A protein and the small-molecule ligand that binds it are described below.
Small molecule (SMILES): CC(=O)N[C@@H]1[C@@H](O)[C@H](O)[C@@H](CO)O[C@H]1O

Sequence of chain 1.C:
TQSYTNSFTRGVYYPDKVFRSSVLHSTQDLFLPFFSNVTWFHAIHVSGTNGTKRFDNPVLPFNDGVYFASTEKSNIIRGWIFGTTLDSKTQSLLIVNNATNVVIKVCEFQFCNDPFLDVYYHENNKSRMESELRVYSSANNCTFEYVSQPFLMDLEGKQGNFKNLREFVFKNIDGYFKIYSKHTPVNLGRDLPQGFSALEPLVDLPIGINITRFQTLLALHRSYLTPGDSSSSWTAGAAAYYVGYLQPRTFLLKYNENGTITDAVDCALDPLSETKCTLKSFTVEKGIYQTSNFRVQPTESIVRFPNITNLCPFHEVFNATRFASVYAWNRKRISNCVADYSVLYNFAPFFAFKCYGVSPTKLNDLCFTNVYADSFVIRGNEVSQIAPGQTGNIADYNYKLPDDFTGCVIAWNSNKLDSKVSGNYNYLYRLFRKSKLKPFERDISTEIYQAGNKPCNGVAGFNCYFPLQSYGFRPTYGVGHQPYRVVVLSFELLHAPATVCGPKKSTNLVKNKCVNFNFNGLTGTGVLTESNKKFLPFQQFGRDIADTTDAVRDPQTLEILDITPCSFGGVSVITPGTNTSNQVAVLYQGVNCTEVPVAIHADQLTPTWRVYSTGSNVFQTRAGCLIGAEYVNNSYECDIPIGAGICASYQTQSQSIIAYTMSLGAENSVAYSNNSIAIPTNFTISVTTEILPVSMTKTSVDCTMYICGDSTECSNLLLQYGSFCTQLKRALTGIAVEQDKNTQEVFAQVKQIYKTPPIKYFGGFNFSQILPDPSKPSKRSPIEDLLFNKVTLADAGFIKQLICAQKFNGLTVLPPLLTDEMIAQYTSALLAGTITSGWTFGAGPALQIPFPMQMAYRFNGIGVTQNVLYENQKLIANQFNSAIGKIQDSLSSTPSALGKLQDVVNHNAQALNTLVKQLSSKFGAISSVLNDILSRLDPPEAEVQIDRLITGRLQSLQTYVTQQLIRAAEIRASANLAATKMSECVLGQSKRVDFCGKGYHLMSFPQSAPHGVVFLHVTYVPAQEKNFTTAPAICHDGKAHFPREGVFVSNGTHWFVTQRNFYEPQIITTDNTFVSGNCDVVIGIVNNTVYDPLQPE

Binding-site contacts:
Ligand atom C7 contacts residue ASN162 of chain 1.A at 3.8 Å.
Ligand atom C3 contacts residue ASN162 of chain 1.A at 3.8 Å.
Ligand atom O7 contacts residue ASN162 of chain 1.A at 4.3 Å.
Ligand atom C5 contacts residue ASN162 of chain 1.A at 3.7 Å.
Ligand atom C8 contacts residue ILE465 of chain 1.C at 4.4 Å (hydrophobic).
Ligand atom C2 contacts residue ASN162 of chain 1.A at 2.4 Å.
Ligand atom C1 contacts residue ASN162 of chain 1.A at 1.4 Å.
Ligand atom O5 contacts residue ASN162 of chain 1.A at 2.4 Å (h-bond).
Ligand atom C4 contacts residue ASN162 of chain 1.A at 4.2 Å.
Ligand atom N2 contacts residue ASN162 of chain 1.A at 2.9 Å (h-bond).

Sequence of chain 1.A:
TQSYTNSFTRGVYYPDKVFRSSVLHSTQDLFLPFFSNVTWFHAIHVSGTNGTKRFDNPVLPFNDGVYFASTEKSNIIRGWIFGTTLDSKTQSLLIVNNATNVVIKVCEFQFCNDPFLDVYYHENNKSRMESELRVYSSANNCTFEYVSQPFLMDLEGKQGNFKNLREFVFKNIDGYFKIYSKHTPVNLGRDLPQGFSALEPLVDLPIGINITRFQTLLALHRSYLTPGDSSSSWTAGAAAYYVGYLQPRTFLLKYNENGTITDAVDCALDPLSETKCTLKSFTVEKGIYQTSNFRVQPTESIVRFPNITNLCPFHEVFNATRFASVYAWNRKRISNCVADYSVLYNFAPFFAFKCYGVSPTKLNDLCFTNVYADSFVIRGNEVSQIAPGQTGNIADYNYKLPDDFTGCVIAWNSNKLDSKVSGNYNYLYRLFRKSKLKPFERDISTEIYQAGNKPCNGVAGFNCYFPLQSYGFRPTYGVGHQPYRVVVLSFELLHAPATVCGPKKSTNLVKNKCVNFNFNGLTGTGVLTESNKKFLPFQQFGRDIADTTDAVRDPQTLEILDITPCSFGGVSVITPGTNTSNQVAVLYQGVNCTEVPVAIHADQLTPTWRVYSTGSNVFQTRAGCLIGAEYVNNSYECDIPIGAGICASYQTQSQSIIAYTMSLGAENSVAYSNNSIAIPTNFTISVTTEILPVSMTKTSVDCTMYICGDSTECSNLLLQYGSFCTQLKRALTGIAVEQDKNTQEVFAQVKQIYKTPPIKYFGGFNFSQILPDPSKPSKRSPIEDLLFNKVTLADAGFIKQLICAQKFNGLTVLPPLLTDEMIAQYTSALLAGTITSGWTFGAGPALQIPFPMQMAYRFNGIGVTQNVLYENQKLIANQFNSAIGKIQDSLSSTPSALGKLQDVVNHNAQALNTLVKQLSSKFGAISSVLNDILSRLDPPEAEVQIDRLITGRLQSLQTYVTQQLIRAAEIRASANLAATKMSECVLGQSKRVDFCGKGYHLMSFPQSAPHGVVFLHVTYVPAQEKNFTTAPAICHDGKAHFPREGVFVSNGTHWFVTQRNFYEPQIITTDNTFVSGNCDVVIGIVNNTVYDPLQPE